Sequence of chain 1.A:
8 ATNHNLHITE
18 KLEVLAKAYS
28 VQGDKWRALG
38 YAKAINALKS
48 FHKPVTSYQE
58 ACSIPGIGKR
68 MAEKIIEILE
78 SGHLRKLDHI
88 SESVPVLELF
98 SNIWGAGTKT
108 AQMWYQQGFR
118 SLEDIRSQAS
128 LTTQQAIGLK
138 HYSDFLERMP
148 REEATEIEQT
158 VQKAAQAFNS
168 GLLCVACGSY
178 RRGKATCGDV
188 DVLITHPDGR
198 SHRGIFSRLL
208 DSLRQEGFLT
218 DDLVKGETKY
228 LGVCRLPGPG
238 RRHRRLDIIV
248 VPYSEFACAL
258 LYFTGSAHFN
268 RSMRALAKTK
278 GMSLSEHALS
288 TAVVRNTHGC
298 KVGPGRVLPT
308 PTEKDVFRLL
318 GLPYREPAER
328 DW

Binding-site contacts:
Ligand atom C3' contacts residue MG1 of chain 1.K at 3.4 Å.
Ligand atom C5' contacts residue GLY102 of chain 1.A at 3.5 Å.
Ligand atom C4' contacts residue TRP101 of chain 1.A at 3.5 Å (hydrophobic).
Ligand atom C3' contacts residue 1GC1 of chain 1.I at 3.5 Å.
Ligand atom O3' contacts residue ASP188 of chain 1.A at 2.9 Å (salt-bridge).
Ligand atom OP1 contacts residue ALA103 of chain 1.A at 3.4 Å (h-bond).
Ligand atom O3' contacts residue MG1 of chain 1.K at 2.4 Å.
Ligand atom C1' contacts residue TYR259 of chain 1.A at 3.5 Å (hydrophobic).
Ligand atom O3' contacts residue LYS106 of chain 1.A at 3.6 Å.
Ligand atom O3' contacts residue ASP244 of chain 1.A at 2.9 Å (salt-bridge).
Ligand atom O5' contacts residue GLY104 of chain 1.A at 3.2 Å (h-bond).
Ligand atom OP2 contacts residue LYS106 of chain 1.A at 3.1 Å (salt-bridge).
Ligand atom P contacts residue GLY104 of chain 1.A at 3.4 Å.
Ligand atom O2 contacts residue TYR259 of chain 1.A at 2.9 Å (h-bond).
Ligand atom P contacts residue NA1 of chain 1.L at 3.5 Å.
Ligand atom C4' contacts residue ASP244 of chain 1.A at 3.6 Å.
Ligand atom OP1 contacts residue ARG242 of chain 1.A at 2.9 Å (salt-bridge).
Ligand atom OP1 contacts residue LYS106 of chain 1.A at 3.4 Å (salt-bridge).
Ligand atom C5' contacts residue GLY104 of chain 1.A at 3.4 Å.
Ligand atom C2' contacts residue TYR259 of chain 1.A at 3.6 Å (hydrophobic).
Ligand atom OP1 contacts residue THR105 of chain 1.A at 3.6 Å (h-bond).
Ligand atom OP1 contacts residue NA1 of chain 1.L at 2.5 Å (h-bond).
Ligand atom OP1 contacts residue GLY104 of chain 1.A at 2.7 Å (h-bond).
Ligand atom OP2 contacts residue THR105 of chain 1.A at 3.5 Å (h-bond).
Ligand atom C5' contacts residue ARG242 of chain 1.A at 3.5 Å.
Ligand atom OP1 contacts residue THR107 of chain 1.A at 2.8 Å (h-bond).
Ligand atom O3' contacts residue TRP101 of chain 1.A at 3.4 Å (h-bond).
Ligand atom O3' contacts residue ALA103 of chain 1.A at 3.6 Å (h-bond).
Ligand atom C4 contacts residue 1GC1 of chain 1.I at 3.3 Å.
Ligand atom OP1 contacts residue GLY102 of chain 1.A at 2.8 Å (h-bond).
Ligand atom OP1 contacts residue TRP101 of chain 1.A at 3.1 Å (h-bond).
Ligand atom O3' contacts residue 1GC1 of chain 1.I at 3.3 Å (h-bond).
Ligand atom C2' contacts residue 1GC1 of chain 1.I at 3.4 Å.
Ligand atom C4' contacts residue GLY102 of chain 1.A at 3.3 Å.
Ligand atom N4 contacts residue 1GC1 of chain 1.I at 3.2 Å (h-bond).
Ligand atom O3' contacts residue GLY102 of chain 1.A at 3.2 Å.
Ligand atom C6 contacts residue 1GC1 of chain 1.I at 3.5 Å.
Ligand atom OP1 contacts residue ILE100 of chain 1.A at 3.6 Å.
Ligand atom OP1 contacts residue LYS106 of chain 1.A at 3.6 Å.
Ligand atom C3' contacts residue GLY104 of chain 1.A at 3.6 Å.

The protein below binds the small molecule below.
Small molecule (SMILES): Cc1cn([C@H]2C[C@H](O[P](=O)(O)OC[C@H]3O[C@@H](n4cnc5c(N)ncnc54)C[C@@H]3O[P](=O)(O)OC[C@H]3O[C@@H](n4ccc(N)nc4=O)C[C@@H]3O)[C@@H](CO[P](=O)(O)O[C@H]3C[C@H](n4cnc5c(=O)nc(N)[nH]c54)O[C@@H]3CO[P](=O)(O)O[C@H]3C[C@H](n4cnc5c(N)ncnc54)O[C@@H]3CO[P](=O)(O)O[C@H]3C[C@H](n4ccc(N)nc4=O)O[C@@H]3CO)O2)c(=O)[nH]c1=O